Binding-site contacts:
Ligand atom O3' contacts residue GLY58 of chain 1.A at 3.4 Å.
Ligand atom C8 contacts residue LYS29 of chain 1.A at 3.6 Å.
Ligand atom OP1 contacts residue LYS29 of chain 1.A at 3.6 Å.
Ligand atom O3' contacts residue VAL59 of chain 1.A at 3.7 Å.
Ligand atom OP1 contacts residue LEU56 of chain 1.A at 3.7 Å.
Ligand atom C3' contacts residue GLY60 of chain 1.A at 3.7 Å.
Ligand atom C5' contacts residue GLY60 of chain 1.A at 3.5 Å.
Ligand atom OP1 contacts residue VAL59 of chain 1.A at 3.6 Å (h-bond).
Ligand atom OP2 contacts residue LYS66 of chain 1.A at 3.3 Å (salt-bridge).
Ligand atom C3' contacts residue LYS62 of chain 1.A at 3.9 Å.
Ligand atom OP1 contacts residue GLY58 of chain 1.A at 2.9 Å (h-bond).
Ligand atom P contacts residue GLY58 of chain 1.A at 3.9 Å.
Ligand atom OP2 contacts residue THR61 of chain 1.A at 3.7 Å.
Ligand atom OP3 contacts residue LYS29 of chain 1.A at 3.1 Å (salt-bridge).
Ligand atom OP2 contacts residue LYS62 of chain 1.A at 3.5 Å (salt-bridge).
Ligand atom OP1 contacts residue NA1 of chain 1.F at 2.6 Å (h-bond).
Ligand atom O5' contacts residue GLY60 of chain 1.A at 3.3 Å.
Ligand atom N3 contacts residue ALA32 of chain 1.A at 3.4 Å.
Ligand atom P contacts residue ILE63 of chain 1.A at 3.9 Å.
Ligand atom OP1 contacts residue LYS62 of chain 1.A at 3.4 Å (salt-bridge).
Ligand atom OP1 contacts residue ILE63 of chain 1.A at 2.9 Å (h-bond).
Ligand atom P contacts residue LYS62 of chain 1.A at 3.8 Å.
Ligand atom P contacts residue LYS29 of chain 1.A at 3.8 Å.
Ligand atom N7 contacts residue LYS29 of chain 1.A at 3.8 Å.
Ligand atom OP1 contacts residue THR61 of chain 1.A at 3.6 Å.
Ligand atom OP1 contacts residue PRO57 of chain 1.A at 3.8 Å.
Ligand atom O3' contacts residue ILE63 of chain 1.A at 3.7 Å.
Ligand atom OP2 contacts residue VAL59 of chain 1.A at 4.0 Å.
Ligand atom C5' contacts residue GLY58 of chain 1.A at 3.2 Å.
Ligand atom OP1 contacts residue GLY60 of chain 1.A at 3.0 Å (h-bond).
Ligand atom OP2 contacts residue GLY60 of chain 1.A at 3.8 Å.
Ligand atom P contacts residue NA1 of chain 1.F at 3.8 Å.
Ligand atom C5' contacts residue TYR33 of chain 1.A at 3.4 Å (hydrophobic).
Ligand atom P contacts residue LYS62 of chain 1.A at 3.8 Å.
Ligand atom OP1 contacts residue LYS62 of chain 1.A at 3.1 Å (salt-bridge).
Ligand atom O5' contacts residue LYS29 of chain 1.A at 3.9 Å.
Ligand atom O3' contacts residue LYS62 of chain 1.A at 4.0 Å.
Ligand atom P contacts residue GLY60 of chain 1.A at 3.6 Å.
Ligand atom OP2 contacts residue LYS62 of chain 1.A at 3.2 Å (salt-bridge).
Ligand atom C4' contacts residue GLY58 of chain 1.A at 3.2 Å.

Sequence of chain 1.A:
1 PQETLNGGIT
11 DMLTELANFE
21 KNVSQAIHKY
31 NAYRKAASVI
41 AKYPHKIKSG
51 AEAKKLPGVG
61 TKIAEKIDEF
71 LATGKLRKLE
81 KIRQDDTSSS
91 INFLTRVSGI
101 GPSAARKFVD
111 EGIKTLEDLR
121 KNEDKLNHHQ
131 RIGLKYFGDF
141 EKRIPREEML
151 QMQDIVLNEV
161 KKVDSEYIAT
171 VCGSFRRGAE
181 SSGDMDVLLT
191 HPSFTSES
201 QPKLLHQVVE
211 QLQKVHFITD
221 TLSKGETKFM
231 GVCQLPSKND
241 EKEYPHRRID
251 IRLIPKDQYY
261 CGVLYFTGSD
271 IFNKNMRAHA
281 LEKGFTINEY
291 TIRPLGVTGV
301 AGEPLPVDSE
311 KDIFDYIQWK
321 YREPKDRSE

This protein binds this small molecule.
Small molecule (SMILES): Cc1cn([C@H]2C[C@H](O[P](=O)(O)OC[C@H]3O[C@@H](n4ccc(N)nc4=O)C[C@@H]3O[P](=O)(O)OC[C@H]3O[C@@H](n4cnc5c(=O)nc(N)[nH]c54)C[C@@H]3O[P](=O)(O)OC[C@H]3O[C@@H](n4cnc5c(=O)nc(N)[nH]c54)C[C@@H]3O)[C@@H](CO[P](=O)(O)O[C@H]3C[C@H](n4cnc5c(=O)nc(N)[nH]c54)O[C@@H]3COP(=O)(O)O)O2)c(=O)[nH]c1=O